The protein below binds the small molecule below.
Small molecule (SMILES): CC(=O)N[C@H]1[C@H](O[C@H]2[C@H](O)[C@@H](NC(C)=O)CO[C@@H]2CO)O[C@H](CO)[C@@H](O)[C@@H]1O

Binding-site contacts:
Ligand atom C7 contacts residue ASN135 of chain 1.B at 3.2 Å.
Ligand atom C6 contacts residue TYR124 of chain 1.B at 3.7 Å (hydrophobic).
Ligand atom O7 contacts residue PHE54 of chain 1.B at 3.4 Å.
Ligand atom C7 contacts residue ARG72 of chain 1.B at 4.3 Å.
Ligand atom O7 contacts residue ASN135 of chain 1.B at 3.2 Å (h-bond).
Ligand atom C8 contacts residue GLU56 of chain 1.B at 3.9 Å.
Ligand atom C8 contacts residue ASN135 of chain 1.B at 4.2 Å.
Ligand atom C3 contacts residue ASN135 of chain 1.B at 3.8 Å.
Ligand atom O7 contacts residue ARG72 of chain 1.B at 3.7 Å.
Ligand atom C8 contacts residue LEU126 of chain 1.B at 3.8 Å (hydrophobic).
Ligand atom C5 contacts residue TYR124 of chain 1.B at 4.3 Å (hydrophobic).
Ligand atom C7 contacts residue PHE54 of chain 1.B at 4.3 Å (hydrophobic).
Ligand atom O5 contacts residue ASN135 of chain 1.B at 2.4 Å (h-bond).
Ligand atom N2 contacts residue ASN135 of chain 1.B at 2.9 Å (h-bond).
Ligand atom C1 contacts residue ASN135 of chain 1.B at 1.4 Å.
Ligand atom C4 contacts residue ASN135 of chain 1.B at 4.2 Å.
Ligand atom C8 contacts residue PHE54 of chain 1.B at 4.2 Å (hydrophobic).
Ligand atom C2 contacts residue ASN135 of chain 1.B at 2.4 Å.
Ligand atom C5 contacts residue ASN135 of chain 1.B at 3.7 Å.
Ligand atom C8 contacts residue TYR124 of chain 1.B at 3.5 Å (hydrophobic).

Sequence of chain 1.B:
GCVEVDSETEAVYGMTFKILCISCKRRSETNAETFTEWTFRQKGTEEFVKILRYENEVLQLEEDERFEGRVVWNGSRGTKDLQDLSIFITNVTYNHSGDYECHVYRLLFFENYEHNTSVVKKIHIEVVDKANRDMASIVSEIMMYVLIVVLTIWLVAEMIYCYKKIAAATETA